Sequence of chain 1.X:
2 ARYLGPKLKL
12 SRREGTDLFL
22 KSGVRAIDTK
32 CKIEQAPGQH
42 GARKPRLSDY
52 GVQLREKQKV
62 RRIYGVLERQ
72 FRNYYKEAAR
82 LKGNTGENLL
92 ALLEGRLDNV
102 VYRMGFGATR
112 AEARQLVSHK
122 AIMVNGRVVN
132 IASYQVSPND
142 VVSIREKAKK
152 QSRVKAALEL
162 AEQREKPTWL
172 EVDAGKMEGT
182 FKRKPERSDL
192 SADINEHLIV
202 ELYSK

Sequence of chain 1.L:
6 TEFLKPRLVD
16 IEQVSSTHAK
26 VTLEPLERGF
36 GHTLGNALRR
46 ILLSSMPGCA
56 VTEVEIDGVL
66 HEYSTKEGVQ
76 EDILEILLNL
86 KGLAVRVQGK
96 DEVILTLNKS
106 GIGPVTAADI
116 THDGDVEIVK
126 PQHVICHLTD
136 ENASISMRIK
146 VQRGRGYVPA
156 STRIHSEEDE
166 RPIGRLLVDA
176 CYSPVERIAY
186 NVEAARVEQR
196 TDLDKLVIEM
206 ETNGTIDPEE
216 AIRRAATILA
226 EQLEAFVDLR

Sequence of chain 1.W:
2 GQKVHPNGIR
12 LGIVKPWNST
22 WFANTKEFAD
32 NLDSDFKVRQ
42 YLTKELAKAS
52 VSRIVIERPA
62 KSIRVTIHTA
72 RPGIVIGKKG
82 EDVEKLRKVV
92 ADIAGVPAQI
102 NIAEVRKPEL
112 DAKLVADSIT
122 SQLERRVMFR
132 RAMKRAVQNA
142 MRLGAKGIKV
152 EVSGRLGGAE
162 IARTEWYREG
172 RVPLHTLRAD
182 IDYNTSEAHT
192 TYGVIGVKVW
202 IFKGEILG

The protein below binds the small molecule below.
Small molecule (SMILES): O=c1ccn([C@@H]2O[C@H](CO[P](=O)(O)O[C@H]3[C@@H](O)[C@H](n4ccc(=O)[nH]c4=O)O[C@@H]3CO[P](=O)(O)O[C@H]3[C@@H](O)[C@H](n4ccc(=O)[nH]c4=O)O[C@@H]3COP(=O)=O)[C@@H](O)[C@H]2O)c(=O)[nH]1

Binding-site contacts:
Ligand atom C4' contacts residue ARG132 of chain 1.W at 4.1 Å.
Ligand atom C2 contacts residue ASN137 of chain 1.L at 3.4 Å.
Ligand atom O4 contacts residue ASN137 of chain 1.L at 2.2 Å (h-bond).
Ligand atom O5' contacts residue ARG132 of chain 1.W at 2.6 Å (salt-bridge).
Ligand atom P contacts residue ARG132 of chain 1.W at 3.8 Å.
Ligand atom O4 contacts residue ARG47 of chain 1.X at 3.4 Å (salt-bridge).
Ligand atom O2 contacts residue ASN137 of chain 1.L at 3.8 Å.
Ligand atom O4 contacts residue GLU136 of chain 1.L at 4.4 Å.
Ligand atom C4 contacts residue ASN137 of chain 1.L at 2.5 Å.
Ligand atom OP2 contacts residue ARG132 of chain 1.W at 3.8 Å.
Ligand atom N3 contacts residue ASN137 of chain 1.L at 2.2 Å (h-bond).
Ligand atom O5' contacts residue ARG136 of chain 1.W at 3.7 Å.
Ligand atom OP1 contacts residue ARG132 of chain 1.W at 3.4 Å (salt-bridge).
Ligand atom C5' contacts residue ARG136 of chain 1.W at 4.3 Å.
Ligand atom N3 contacts residue GLU136 of chain 1.L at 3.9 Å.
Ligand atom C5' contacts residue ARG132 of chain 1.W at 3.2 Å.
Ligand atom C3' contacts residue ARG132 of chain 1.W at 4.1 Å.
Ligand atom N1 contacts residue ASN137 of chain 1.L at 4.5 Å.
Ligand atom O3' contacts residue ARG136 of chain 1.W at 4.1 Å.
Ligand atom C4 contacts residue ARG47 of chain 1.X at 4.3 Å.
Ligand atom OP1 contacts residue ARG136 of chain 1.W at 3.1 Å (salt-bridge).
Ligand atom P contacts residue ARG136 of chain 1.W at 3.9 Å.
Ligand atom C5 contacts residue ASN137 of chain 1.L at 3.9 Å.